Sequence of chain 32.B:
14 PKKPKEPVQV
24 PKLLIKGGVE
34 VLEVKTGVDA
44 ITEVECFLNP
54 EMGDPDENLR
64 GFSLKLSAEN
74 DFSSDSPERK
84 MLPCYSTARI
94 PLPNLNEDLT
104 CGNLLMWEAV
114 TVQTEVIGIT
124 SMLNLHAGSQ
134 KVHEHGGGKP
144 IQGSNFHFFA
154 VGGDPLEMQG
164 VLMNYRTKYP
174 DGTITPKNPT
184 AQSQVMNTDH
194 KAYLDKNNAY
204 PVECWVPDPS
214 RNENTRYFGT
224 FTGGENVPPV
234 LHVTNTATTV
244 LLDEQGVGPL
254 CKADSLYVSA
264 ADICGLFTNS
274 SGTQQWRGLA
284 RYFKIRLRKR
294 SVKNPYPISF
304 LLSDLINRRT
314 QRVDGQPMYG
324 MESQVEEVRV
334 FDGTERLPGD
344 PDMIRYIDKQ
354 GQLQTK

Sequence of chain 32.E:
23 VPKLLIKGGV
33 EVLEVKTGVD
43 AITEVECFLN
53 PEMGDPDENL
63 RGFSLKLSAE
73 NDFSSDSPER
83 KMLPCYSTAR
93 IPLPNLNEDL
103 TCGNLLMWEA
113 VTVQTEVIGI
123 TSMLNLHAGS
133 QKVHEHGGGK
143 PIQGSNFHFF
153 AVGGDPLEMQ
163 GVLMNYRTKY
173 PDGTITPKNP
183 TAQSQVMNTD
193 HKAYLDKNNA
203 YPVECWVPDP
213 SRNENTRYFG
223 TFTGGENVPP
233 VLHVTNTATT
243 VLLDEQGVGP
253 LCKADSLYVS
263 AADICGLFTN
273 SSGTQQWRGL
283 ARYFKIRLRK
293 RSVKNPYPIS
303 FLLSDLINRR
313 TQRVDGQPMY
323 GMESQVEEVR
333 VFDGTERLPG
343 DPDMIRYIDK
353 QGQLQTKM

Binding-site contacts:
Ligand atom C9 contacts residue LYS68 of chain 32.A at 3.8 Å.
Ligand atom C8 contacts residue GLN278 of chain 32.A at 3.7 Å.
Ligand atom O8 contacts residue GLN278 of chain 32.A at 3.5 Å (h-bond).
Ligand atom O1A contacts residue LYS68 of chain 32.A at 3.2 Å (salt-bridge).
Ligand atom O1B contacts residue LYS68 of chain 32.A at 3.7 Å.
Ligand atom C7 contacts residue GLN278 of chain 32.A at 3.8 Å.
Ligand atom C11 contacts residue GLN278 of chain 32.A at 3.4 Å.
Ligand atom C11 contacts residue THR276 of chain 32.A at 3.7 Å.
Ligand atom C1 contacts residue LYS68 of chain 32.A at 3.8 Å.
Ligand atom C10 contacts residue LEU62 of chain 32.A at 3.9 Å (hydrophobic).
Ligand atom O1A contacts residue THR276 of chain 32.A at 3.4 Å (h-bond).
Ligand atom O8 contacts residue THR276 of chain 32.A at 3.2 Å.
Ligand atom N5 contacts residue ASN272 of chain 32.A at 3.1 Å (h-bond).
Ligand atom O1B contacts residue SER274 of chain 32.A at 3.9 Å.
Ligand atom C11 contacts residue PHE65 of chain 32.A at 3.7 Å (hydrophobic).
Ligand atom C9 contacts residue LEU67 of chain 32.A at 3.9 Å (hydrophobic).
Ligand atom C5 contacts residue ASN272 of chain 32.A at 3.9 Å.
Ligand atom O8 contacts residue LYS68 of chain 32.A at 3.9 Å.
Ligand atom O1B contacts residue THR276 of chain 32.A at 2.8 Å (h-bond).
Ligand atom C6 contacts residue ASN272 of chain 32.A at 3.5 Å.
Ligand atom C10 contacts residue ASN272 of chain 32.A at 3.7 Å.
Ligand atom O1A contacts residue SER274 of chain 32.A at 2.3 Å (h-bond).
Ligand atom O10 contacts residue PHE75 of chain 32.B at 3.5 Å.
Ligand atom O9 contacts residue LYS68 of chain 32.A at 2.8 Å (salt-bridge).
Ligand atom C1 contacts residue THR276 of chain 32.A at 3.5 Å.
Ligand atom C11 contacts residue PHE270 of chain 32.A at 3.8 Å (hydrophobic).
Ligand atom N5 contacts residue GLN278 of chain 32.A at 3.7 Å.
Ligand atom C11 contacts residue HIS138 of chain 32.E at 3.4 Å.
Ligand atom C9 contacts residue GLN278 of chain 32.A at 3.2 Å.
Ligand atom C11 contacts residue LEU62 of chain 32.A at 4.0 Å (hydrophobic).
Ligand atom C10 contacts residue GLN278 of chain 32.A at 4.0 Å.
Ligand atom C10 contacts residue PHE75 of chain 32.B at 3.9 Å (hydrophobic).
Ligand atom O8 contacts residue ASN272 of chain 32.A at 3.5 Å (h-bond).
Ligand atom C4 contacts residue ASN272 of chain 32.A at 4.0 Å.
Ligand atom C11 contacts residue ASN272 of chain 32.A at 3.4 Å.
Ligand atom O10 contacts residue LEU62 of chain 32.A at 3.6 Å.
Ligand atom O1B contacts residue ASN272 of chain 32.A at 3.7 Å.
Ligand atom O9 contacts residue LEU67 of chain 32.A at 3.2 Å.
Ligand atom C11 contacts residue PHE75 of chain 32.B at 3.5 Å (hydrophobic).
Ligand atom C1 contacts residue SER274 of chain 32.A at 3.4 Å.

The small molecule below binds the protein below.
Small molecule (SMILES): CC(=O)N[C@H]1[C@H]([C@H](O)[C@H](O)CO)O[C@@](O[C@H](CO)[C@@H](O)[C@@H]2O[C@@H](C(=O)O)C[C@H](O)[C@H]2NC(C)=O)(C(=O)O)C[C@@H]1O

Sequence of chain 32.A:
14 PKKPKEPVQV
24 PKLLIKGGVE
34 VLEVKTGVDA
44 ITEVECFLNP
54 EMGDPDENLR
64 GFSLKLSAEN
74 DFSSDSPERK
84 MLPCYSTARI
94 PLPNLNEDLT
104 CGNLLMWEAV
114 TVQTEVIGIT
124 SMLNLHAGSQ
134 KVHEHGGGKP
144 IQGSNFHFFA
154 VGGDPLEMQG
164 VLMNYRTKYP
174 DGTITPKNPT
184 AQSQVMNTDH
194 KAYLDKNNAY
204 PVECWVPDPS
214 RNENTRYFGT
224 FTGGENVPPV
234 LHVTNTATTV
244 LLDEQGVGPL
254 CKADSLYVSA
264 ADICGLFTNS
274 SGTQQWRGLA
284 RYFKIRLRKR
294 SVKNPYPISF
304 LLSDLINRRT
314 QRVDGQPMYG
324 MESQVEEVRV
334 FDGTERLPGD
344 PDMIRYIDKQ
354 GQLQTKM